Binding-site contacts:
Ligand atom CD2 contacts residue PHE178 of chain 1.A at 3.7 Å (hydrophobic).
Ligand atom C contacts residue TYR198 of chain 1.A at 3.8 Å (hydrophobic).
Ligand atom C contacts residue HIS45 of chain 1.A at 3.6 Å.
Ligand atom C contacts residue SER197 of chain 1.A at 3.8 Å.
Ligand atom CA contacts residue SER197 of chain 1.A at 3.7 Å.
Ligand atom O contacts residue SER182 of chain 1.A at 2.1 Å (h-bond).
Ligand atom C contacts residue SER182 of chain 1.A at 1.3 Å.
Ligand atom O contacts residue TYR198 of chain 1.A at 3.1 Å.
Ligand atom CA contacts residue SER182 of chain 1.A at 2.3 Å.
Ligand atom CZ contacts residue GLY199 of chain 1.A at 3.4 Å.
Ligand atom N contacts residue SER197 of chain 1.A at 2.9 Å (h-bond).
Ligand atom CE2 contacts residue PHE178 of chain 1.A at 3.7 Å (hydrophobic).
Ligand atom CA contacts residue HIS45 of chain 1.A at 3.5 Å.
Ligand atom C contacts residue HIS45 of chain 1.A at 2.7 Å.
Ligand atom CB contacts residue GLY199 of chain 1.A at 3.8 Å.
Ligand atom N contacts residue HIS45 of chain 1.A at 3.2 Å (h-bond).
Ligand atom O contacts residue GLY180 of chain 1.A at 3.0 Å (h-bond).
Ligand atom N contacts residue SER182 of chain 1.A at 3.0 Å (h-bond).
Ligand atom N contacts residue GLY199 of chain 1.A at 2.7 Å (h-bond).
Ligand atom O contacts residue ASP181 of chain 1.A at 3.7 Å.
Ligand atom CA contacts residue GLY199 of chain 1.A at 3.4 Å.
Ligand atom CE2 contacts residue TYR198 of chain 1.A at 3.6 Å (hydrophobic).
Ligand atom O contacts residue GLY199 of chain 1.A at 3.0 Å (h-bond).
Ligand atom CB contacts residue SER182 of chain 1.A at 2.7 Å.
Ligand atom CD1 contacts residue LYS179 of chain 1.A at 3.5 Å.
Ligand atom CG contacts residue PHE178 of chain 1.A at 3.6 Å (hydrophobic).
Ligand atom CB contacts residue HIS45 of chain 1.A at 3.7 Å.
Ligand atom CE2 contacts residue GLY199 of chain 1.A at 3.4 Å.
Ligand atom CZ contacts residue PHE178 of chain 1.A at 3.6 Å (hydrophobic).
Ligand atom C1 contacts residue SER182 of chain 1.A at 2.2 Å.
Ligand atom CE2 contacts residue ALA177 of chain 1.A at 3.5 Å (hydrophobic).
Ligand atom CD2 contacts residue TYR198 of chain 1.A at 3.7 Å (hydrophobic).
Ligand atom CG contacts residue LYS179 of chain 1.A at 3.7 Å.
Ligand atom O contacts residue HIS45 of chain 1.A at 3.6 Å (h-bond).
Ligand atom CB contacts residue PHE178 of chain 1.A at 3.5 Å (hydrophobic).
Ligand atom CB contacts residue TYR198 of chain 1.A at 3.8 Å (hydrophobic).
Ligand atom CA contacts residue SER197 of chain 1.A at 3.7 Å.
Ligand atom C1 contacts residue HIS45 of chain 1.A at 1.5 Å.
Ligand atom C contacts residue GLY199 of chain 1.A at 3.5 Å.
Ligand atom CA contacts residue GLY199 of chain 1.A at 3.6 Å.

The small molecule below binds the protein below.
Small molecule (SMILES): C[C@H](N)C(=O)N[C@@H](C)C(=O)N1CCC[C@H]1C(=O)N[C@@H](Cc1ccccc1)[C@@H](C)O

Sequence of chain 1.A:
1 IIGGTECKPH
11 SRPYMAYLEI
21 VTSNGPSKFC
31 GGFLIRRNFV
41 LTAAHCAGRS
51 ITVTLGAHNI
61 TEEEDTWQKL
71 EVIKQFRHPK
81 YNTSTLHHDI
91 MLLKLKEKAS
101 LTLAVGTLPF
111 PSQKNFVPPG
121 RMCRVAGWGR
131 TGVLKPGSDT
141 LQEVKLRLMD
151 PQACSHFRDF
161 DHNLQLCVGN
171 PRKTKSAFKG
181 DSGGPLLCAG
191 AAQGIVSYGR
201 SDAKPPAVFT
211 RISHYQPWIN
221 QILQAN